Binding-site contacts:
Ligand atom O6 contacts residue ARG43 of chain 1.B at 4.1 Å.
Ligand atom O7 contacts residue HIS174 of chain 1.B at 3.9 Å.
Ligand atom C2 contacts residue ASN75 of chain 1.B at 2.5 Å.
Ligand atom C6 contacts residue TYR41 of chain 1.B at 3.6 Å (hydrophobic).
Ligand atom C7 contacts residue ASN75 of chain 1.B at 3.7 Å.
Ligand atom O6 contacts residue ALA176 of chain 1.B at 3.6 Å.
Ligand atom O4 contacts residue TYR41 of chain 1.B at 3.3 Å.
Ligand atom O7 contacts residue THR175 of chain 1.B at 3.6 Å.
Ligand atom O5 contacts residue MET78 of chain 1.B at 3.6 Å.
Ligand atom C6 contacts residue LEU179 of chain 1.B at 4.1 Å (hydrophobic).
Ligand atom C6 contacts residue ALA176 of chain 1.B at 3.4 Å (hydrophobic).
Ligand atom C5 contacts residue THR77 of chain 1.B at 3.9 Å.
Ligand atom C7 contacts residue HIS174 of chain 1.B at 3.8 Å.
Ligand atom O6 contacts residue ASP44 of chain 1.B at 3.4 Å (salt-bridge).
Ligand atom C3 contacts residue ASP44 of chain 1.B at 3.7 Å.
Ligand atom C6 contacts residue MET78 of chain 1.B at 3.9 Å (hydrophobic).
Ligand atom C2 contacts residue ASP44 of chain 1.B at 3.6 Å.
Ligand atom C1 contacts residue ASN75 of chain 1.B at 1.4 Å.
Ligand atom O5 contacts residue THR77 of chain 1.B at 4.0 Å.
Ligand atom C8 contacts residue ALA176 of chain 1.B at 3.5 Å (hydrophobic).
Ligand atom O7 contacts residue ASN75 of chain 1.B at 4.0 Å.
Ligand atom O7 contacts residue ALA176 of chain 1.B at 2.9 Å (h-bond).
Ligand atom O4 contacts residue LEU179 of chain 1.B at 3.7 Å.
Ligand atom O7 contacts residue LEU179 of chain 1.B at 3.6 Å.
Ligand atom N2 contacts residue ASN75 of chain 1.B at 3.0 Å (h-bond).
Ligand atom C4 contacts residue ASP44 of chain 1.B at 3.6 Å.
Ligand atom O6 contacts residue MET78 of chain 1.B at 3.5 Å (h-bond).
Ligand atom O4 contacts residue THR201 of chain 1.B at 3.8 Å.
Ligand atom C5 contacts residue ASN75 of chain 1.B at 3.6 Å.
Ligand atom O5 contacts residue ASP44 of chain 1.B at 4.1 Å.
Ligand atom O3 contacts residue ASP44 of chain 1.B at 3.2 Å (salt-bridge).
Ligand atom O5 contacts residue ASN75 of chain 1.B at 2.3 Å (h-bond).
Ligand atom C7 contacts residue ALA176 of chain 1.B at 3.6 Å (hydrophobic).
Ligand atom C2 contacts residue LEU179 of chain 1.B at 4.1 Å (hydrophobic).
Ligand atom C8 contacts residue ARG43 of chain 1.B at 3.4 Å.
Ligand atom O7 contacts residue ASP44 of chain 1.B at 3.6 Å (salt-bridge).
Ligand atom C6 contacts residue THR77 of chain 1.B at 3.9 Å.
Ligand atom C8 contacts residue HIS174 of chain 1.B at 3.3 Å.
Ligand atom C3 contacts residue ASN75 of chain 1.B at 3.8 Å.
Ligand atom O6 contacts residue TYR41 of chain 1.B at 3.4 Å (h-bond).

Sequence of chain 1.B:
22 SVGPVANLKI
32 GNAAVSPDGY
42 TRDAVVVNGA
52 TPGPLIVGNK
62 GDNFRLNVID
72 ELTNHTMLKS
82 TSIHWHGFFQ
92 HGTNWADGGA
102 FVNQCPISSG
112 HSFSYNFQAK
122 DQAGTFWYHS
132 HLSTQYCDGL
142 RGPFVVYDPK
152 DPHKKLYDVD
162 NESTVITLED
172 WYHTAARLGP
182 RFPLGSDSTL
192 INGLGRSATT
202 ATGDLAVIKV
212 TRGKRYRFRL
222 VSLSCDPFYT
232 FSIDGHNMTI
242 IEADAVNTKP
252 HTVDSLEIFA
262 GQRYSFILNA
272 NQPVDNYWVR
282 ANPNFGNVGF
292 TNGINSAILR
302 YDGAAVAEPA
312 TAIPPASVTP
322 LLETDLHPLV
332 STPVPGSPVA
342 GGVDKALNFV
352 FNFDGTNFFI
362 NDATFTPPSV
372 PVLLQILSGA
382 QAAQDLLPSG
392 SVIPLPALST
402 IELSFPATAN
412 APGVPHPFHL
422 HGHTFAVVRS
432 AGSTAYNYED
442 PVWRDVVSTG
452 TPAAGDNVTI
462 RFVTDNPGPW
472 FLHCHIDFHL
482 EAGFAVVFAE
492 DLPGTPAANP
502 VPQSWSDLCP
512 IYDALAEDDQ

The protein below binds the small molecule below.
Small molecule (SMILES): CC(=O)N[C@H]1[C@H](O[C@H]2[C@H](O)[C@@H](NC(C)=O)CO[C@@H]2CO)O[C@H](CO)[C@@H](O[C@@H]2O[C@H](CO[C@H]3O[C@H](CO)[C@@H](O)[C@H](O[C@H]4O[C@H](CO)[C@@H](O)[C@H](O)[C@@H]4O)[C@@H]3O)[C@@H](O)[C@H](O[C@H]3O[C@H](CO)[C@@H](O)[C@H](O)[C@@H]3O)[C@@H]2O)[C@@H]1O